The protein below binds the small molecule below.
Small molecule (SMILES): COc1ccc2c(c1)c(CC(=O)NCCNS(=O)(=O)c1cccc3c(N(C)C)cccc13)c(C)n2C(=O)c1ccc(Cl)cc1

Sequence of chain 1.B:
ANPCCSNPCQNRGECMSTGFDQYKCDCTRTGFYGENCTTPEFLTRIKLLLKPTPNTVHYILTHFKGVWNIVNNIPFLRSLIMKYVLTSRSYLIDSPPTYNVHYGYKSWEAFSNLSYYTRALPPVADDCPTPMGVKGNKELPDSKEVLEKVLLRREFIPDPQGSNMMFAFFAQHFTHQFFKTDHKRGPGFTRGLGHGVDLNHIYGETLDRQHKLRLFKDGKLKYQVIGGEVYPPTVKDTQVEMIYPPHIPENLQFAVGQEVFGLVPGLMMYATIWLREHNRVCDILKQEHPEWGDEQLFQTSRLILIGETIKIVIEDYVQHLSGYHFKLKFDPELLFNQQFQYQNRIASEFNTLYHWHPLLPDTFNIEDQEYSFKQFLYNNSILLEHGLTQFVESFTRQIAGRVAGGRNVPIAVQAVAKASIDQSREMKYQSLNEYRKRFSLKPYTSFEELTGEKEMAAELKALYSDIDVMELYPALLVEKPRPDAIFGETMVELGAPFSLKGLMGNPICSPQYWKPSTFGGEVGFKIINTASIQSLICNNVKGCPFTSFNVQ

Binding-site contacts:
Ligand atom CAV contacts residue TRP356 of chain 1.B at 3.6 Å (hydrophobic).
Ligand atom CAK contacts residue VAL492 of chain 1.B at 3.5 Å (hydrophobic).
Ligand atom OAN contacts residue ALA496 of chain 1.B at 3.2 Å.
Ligand atom OBL contacts residue ARG89 of chain 1.B at 3.6 Å (salt-bridge).
Ligand atom CAS contacts residue GLY495 of chain 1.B at 3.5 Å.
Ligand atom CBP contacts residue TYR324 of chain 1.B at 3.5 Å (hydrophobic).
Ligand atom OBM contacts residue ARG89 of chain 1.B at 3.2 Å (salt-bridge).
Ligand atom CBN contacts residue ALA496 of chain 1.B at 3.7 Å (hydrophobic).
Ligand atom CAT contacts residue GLY495 of chain 1.B at 3.4 Å.
Ligand atom CAT contacts residue MET491 of chain 1.B at 3.6 Å (hydrophobic).
Ligand atom CAS contacts residue ALA496 of chain 1.B at 3.3 Å (hydrophobic).
Ligand atom CLAX contacts residue TRP356 of chain 1.B at 3.4 Å.
Ligand atom CAU contacts residue TRP356 of chain 1.B at 3.6 Å (hydrophobic).
Ligand atom NAF contacts residue ALA496 of chain 1.B at 3.7 Å.
Ligand atom OBL contacts residue SER88 of chain 1.B at 3.5 Å (h-bond).
Ligand atom CBN contacts residue VAL318 of chain 1.B at 3.6 Å (hydrophobic).
Ligand atom SAZ contacts residue SER88 of chain 1.B at 3.5 Å (h-bond).
Ligand atom CBP contacts residue SER322 of chain 1.B at 3.4 Å.
Ligand atom NAD contacts residue TYR324 of chain 1.B at 2.9 Å (h-bond).
Ligand atom CBF contacts residue TYR84 of chain 1.B at 3.5 Å (hydrophobic).
Ligand atom CAP contacts residue ARG89 of chain 1.B at 2.8 Å.
Ligand atom OAO contacts residue VAL318 of chain 1.B at 3.4 Å.
Ligand atom CBH contacts residue VAL85 of chain 1.B at 3.7 Å (hydrophobic).
Ligand atom CAL contacts residue VAL492 of chain 1.B at 3.5 Å (hydrophobic).
Ligand atom CBQ contacts residue TRP68 of chain 1.B at 3.6 Å (hydrophobic).
Ligand atom CBE contacts residue VAL57 of chain 1.B at 3.6 Å (hydrophobic).
Ligand atom CAI contacts residue SER499 of chain 1.B at 3.6 Å.
Ligand atom CAP contacts residue TYR324 of chain 1.B at 3.7 Å (hydrophobic).
Ligand atom CLAX contacts residue LEU353 of chain 1.B at 3.4 Å.
Ligand atom OBO contacts residue LEU321 of chain 1.B at 3.6 Å (h-bond).
Ligand atom CBA contacts residue TYR84 of chain 1.B at 3.2 Å (hydrophobic).
Ligand atom OAO contacts residue SER499 of chain 1.B at 2.7 Å (h-bond).
Ligand atom OAN contacts residue ARG89 of chain 1.B at 3.0 Å (salt-bridge).
Ligand atom CBB contacts residue TYR84 of chain 1.B at 3.4 Å (hydrophobic).
Ligand atom OBO contacts residue VAL492 of chain 1.B at 3.4 Å.
Ligand atom OBO contacts residue SER322 of chain 1.B at 3.6 Å.
Ligand atom CAT contacts residue ALA496 of chain 1.B at 3.6 Å (hydrophobic).
Ligand atom CAE contacts residue VAL318 of chain 1.B at 3.3 Å (hydrophobic).
Ligand atom CAV contacts residue TYR354 of chain 1.B at 3.6 Å (hydrophobic).
Ligand atom CAW contacts residue SER499 of chain 1.B at 3.6 Å.